Binding-site contacts:
Ligand atom C6 contacts residue HIS189 of chain 1.A at 3.7 Å.
Ligand atom C4 contacts residue ASN199 of chain 1.A at 3.8 Å.
Ligand atom C1 contacts residue PHE186 of chain 1.A at 4.0 Å (hydrophobic).
Ligand atom C5 contacts residue TRP209 of chain 1.A at 3.5 Å (hydrophobic).
Ligand atom C6 contacts residue ZN1 of chain 1.E at 3.0 Å.
Ligand atom C10 contacts residue TYR178 of chain 1.A at 3.6 Å (hydrophobic).
Ligand atom N contacts residue PHE186 of chain 1.A at 4.0 Å.
Ligand atom C contacts residue TYR133 of chain 1.A at 3.4 Å (hydrophobic).
Ligand atom N3 contacts residue HIS189 of chain 1.A at 3.4 Å (h-bond).
Ligand atom N3 contacts residue ZN1 of chain 1.E at 3.0 Å.
Ligand atom N4 contacts residue ASP136 of chain 1.A at 4.0 Å.
Ligand atom C3 contacts residue PHE186 of chain 1.A at 3.7 Å (hydrophobic).
Ligand atom N contacts residue TYR178 of chain 1.A at 3.7 Å.
Ligand atom N2 contacts residue HIS277 of chain 1.A at 3.7 Å.
Ligand atom C1 contacts residue TYR133 of chain 1.A at 3.8 Å (hydrophobic).
Ligand atom N6 contacts residue ZN1 of chain 1.E at 2.2 Å.
Ligand atom N6 contacts residue GLU191 of chain 1.A at 3.3 Å (salt-bridge).
Ligand atom C5 contacts residue HIS277 of chain 1.A at 3.9 Å.
Ligand atom O contacts residue LYS207 of chain 1.A at 2.9 Å (salt-bridge).
Ligand atom C9 contacts residue LYS242 of chain 1.A at 3.8 Å.
Ligand atom C27 contacts residue LYS242 of chain 1.A at 3.7 Å.
Ligand atom C contacts residue PHE186 of chain 1.A at 3.5 Å (hydrophobic).
Ligand atom C10 contacts residue ASP136 of chain 1.A at 4.0 Å.
Ligand atom O contacts residue TYR133 of chain 1.A at 3.1 Å (h-bond).
Ligand atom C27 contacts residue GLU191 of chain 1.A at 3.6 Å.
Ligand atom N1 contacts residue TYR178 of chain 1.A at 3.6 Å.
Ligand atom C27 contacts residue HIS189 of chain 1.A at 3.6 Å.
Ligand atom C4 contacts residue TRP209 of chain 1.A at 3.7 Å (hydrophobic).
Ligand atom C5 contacts residue PHE186 of chain 1.A at 4.0 Å (hydrophobic).
Ligand atom N6 contacts residue HIS189 of chain 1.A at 2.8 Å (h-bond).
Ligand atom C1 contacts residue TYR178 of chain 1.A at 3.4 Å (hydrophobic).
Ligand atom N2 contacts residue ZN1 of chain 1.E at 2.2 Å.
Ligand atom N contacts residue TYR133 of chain 1.A at 2.8 Å (h-bond).
Ligand atom O contacts residue PHE186 of chain 1.A at 3.4 Å.
Ligand atom N2 contacts residue HIS189 of chain 1.A at 3.5 Å (h-bond).
Ligand atom C27 contacts residue ZN1 of chain 1.E at 3.4 Å.
Ligand atom C4 contacts residue PHE186 of chain 1.A at 3.8 Å (hydrophobic).
Ligand atom C7 contacts residue TYR178 of chain 1.A at 3.7 Å (hydrophobic).
Ligand atom C8 contacts residue LYS242 of chain 1.A at 3.8 Å.
Ligand atom C5 contacts residue ZN1 of chain 1.E at 3.2 Å.

Sequence of chain 1.A:
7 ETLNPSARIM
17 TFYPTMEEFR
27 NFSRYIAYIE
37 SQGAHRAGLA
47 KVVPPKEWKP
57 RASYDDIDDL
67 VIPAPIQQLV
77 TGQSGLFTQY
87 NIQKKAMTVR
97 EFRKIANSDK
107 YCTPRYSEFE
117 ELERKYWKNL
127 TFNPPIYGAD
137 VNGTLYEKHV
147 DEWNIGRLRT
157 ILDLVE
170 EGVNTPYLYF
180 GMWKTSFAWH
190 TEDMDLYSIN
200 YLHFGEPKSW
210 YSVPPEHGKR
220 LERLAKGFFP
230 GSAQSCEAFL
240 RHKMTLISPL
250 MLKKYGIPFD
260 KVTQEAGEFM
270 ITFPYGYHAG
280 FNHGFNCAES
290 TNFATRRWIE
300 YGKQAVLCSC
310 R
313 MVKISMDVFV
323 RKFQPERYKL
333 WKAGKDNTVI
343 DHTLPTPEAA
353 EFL

A protein and the small-molecule ligand that binds it are described below.
Small molecule (SMILES): O=c1[nH]cnc2c(-n3cc(CCN4CCC(c5ccc(-c6cccnc6)cc5)CC4)cn3)nccc12